Binding-site contacts:
Ligand atom C7 contacts residue ASN259 of chain 3.L at 3.1 Å.
Ligand atom O5 contacts residue ASN259 of chain 3.L at 2.3 Å (h-bond).
Ligand atom O6 contacts residue ASN259 of chain 3.L at 4.2 Å.
Ligand atom C3 contacts residue ASN259 of chain 3.L at 3.8 Å.
Ligand atom C2 contacts residue ASN259 of chain 3.L at 2.4 Å.
Ligand atom C4 contacts residue ASN259 of chain 3.L at 4.2 Å.
Ligand atom C1 contacts residue ASN259 of chain 3.L at 1.4 Å.
Ligand atom O7 contacts residue LYS181 of chain 3.K at 4.3 Å.
Ligand atom C8 contacts residue LYS181 of chain 3.K at 4.3 Å.
Ligand atom O7 contacts residue THR116 of chain 3.K at 3.9 Å.
Ligand atom C8 contacts residue ASN259 of chain 3.L at 4.4 Å.
Ligand atom C5 contacts residue ASN259 of chain 3.L at 3.7 Å.
Ligand atom N2 contacts residue ASN259 of chain 3.L at 2.9 Å (h-bond).
Ligand atom O7 contacts residue ASN259 of chain 3.L at 2.9 Å (h-bond).

Sequence of chain 3.K:
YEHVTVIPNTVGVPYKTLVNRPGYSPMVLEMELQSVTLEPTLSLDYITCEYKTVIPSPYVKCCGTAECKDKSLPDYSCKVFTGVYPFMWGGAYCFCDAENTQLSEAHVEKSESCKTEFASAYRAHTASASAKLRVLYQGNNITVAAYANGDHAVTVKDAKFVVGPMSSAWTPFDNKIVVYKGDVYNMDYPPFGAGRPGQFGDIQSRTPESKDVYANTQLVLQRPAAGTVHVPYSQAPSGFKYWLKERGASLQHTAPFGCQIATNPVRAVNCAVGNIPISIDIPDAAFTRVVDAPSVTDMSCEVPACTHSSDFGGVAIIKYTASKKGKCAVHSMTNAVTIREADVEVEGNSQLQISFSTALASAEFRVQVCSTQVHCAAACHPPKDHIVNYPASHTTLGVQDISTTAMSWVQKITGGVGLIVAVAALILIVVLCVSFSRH

Sequence of chain 3.L:
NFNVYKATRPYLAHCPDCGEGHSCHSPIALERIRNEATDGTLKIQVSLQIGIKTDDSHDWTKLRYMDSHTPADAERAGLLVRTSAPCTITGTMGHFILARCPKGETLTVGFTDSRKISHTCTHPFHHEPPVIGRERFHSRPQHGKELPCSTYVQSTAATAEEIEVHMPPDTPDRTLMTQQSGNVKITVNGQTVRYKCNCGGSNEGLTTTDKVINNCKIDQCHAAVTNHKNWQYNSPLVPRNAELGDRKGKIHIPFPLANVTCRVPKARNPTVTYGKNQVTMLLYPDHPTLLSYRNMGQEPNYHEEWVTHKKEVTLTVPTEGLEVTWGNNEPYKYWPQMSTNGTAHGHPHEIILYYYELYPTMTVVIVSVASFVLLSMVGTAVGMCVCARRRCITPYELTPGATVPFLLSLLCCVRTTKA

A small-molecule ligand and the protein it binds are described below.
Small molecule (SMILES): CC(=O)N[C@@H]1[C@@H](O)[C@H](O)[C@@H](CO)O[C@H]1O